The small molecule below binds the protein below.
Small molecule (SMILES): CC(=N)NCCC[C@H](N)C(=O)O

Binding-site contacts:
Ligand atom OA1 contacts residue ASN330 of chain 1.B at 2.9 Å (h-bond).
Ligand atom OA2 contacts residue TYR321 of chain 1.B at 2.9 Å (h-bond).
Ligand atom CH1 contacts residue HEM1 of chain 1.J at 3.6 Å.
Ligand atom CD contacts residue GLU325 of chain 1.B at 3.6 Å.
Ligand atom C contacts residue TYR321 of chain 1.B at 3.5 Å (hydrophobic).
Ligand atom NE contacts residue GLU325 of chain 1.B at 2.8 Å (salt-bridge).
Ligand atom OA2 contacts residue ASN330 of chain 1.B at 3.9 Å.
Ligand atom OA2 contacts residue GLN211 of chain 1.B at 2.8 Å (h-bond).
Ligand atom NH2 contacts residue GLU325 of chain 1.B at 2.9 Å (salt-bridge).
Ligand atom C contacts residue GLU325 of chain 1.B at 3.9 Å.
Ligand atom CH1 contacts residue PRO298 of chain 1.B at 3.8 Å (hydrophobic).
Ligand atom NH2 contacts residue TYR321 of chain 1.B at 4.1 Å.
Ligand atom CA contacts residue GLN211 of chain 1.B at 3.7 Å.
Ligand atom C contacts residue GLN211 of chain 1.B at 3.6 Å.
Ligand atom N contacts residue GLU325 of chain 1.B at 2.8 Å (salt-bridge).
Ligand atom NE contacts residue HEM1 of chain 1.J at 3.8 Å.
Ligand atom CG contacts residue VAL300 of chain 1.B at 4.0 Å (hydrophobic).
Ligand atom CH1 contacts residue GLY319 of chain 1.B at 4.2 Å.
Ligand atom NH2 contacts residue HEM1 of chain 1.J at 3.3 Å.
Ligand atom CD contacts residue HEM1 of chain 1.J at 4.1 Å.
Ligand atom OA1 contacts residue TYR321 of chain 1.B at 3.3 Å.
Ligand atom OA2 contacts residue ARG214 of chain 1.B at 3.9 Å.
Ligand atom N contacts residue HEM1 of chain 1.J at 3.0 Å (h-bond).
Ligand atom CZ contacts residue TRP320 of chain 1.B at 4.1 Å (hydrophobic).
Ligand atom CD contacts residue VAL300 of chain 1.B at 3.9 Å (hydrophobic).
Ligand atom OA2 contacts residue TYR295 of chain 1.B at 3.8 Å.
Ligand atom CB contacts residue GLN211 of chain 1.B at 3.9 Å.
Ligand atom NH2 contacts residue TRP320 of chain 1.B at 3.1 Å (h-bond).
Ligand atom CG contacts residue GLU325 of chain 1.B at 3.3 Å.
Ligand atom CZ contacts residue GLU325 of chain 1.B at 3.6 Å.
Ligand atom CB contacts residue GLU325 of chain 1.B at 3.1 Å.
Ligand atom OA1 contacts residue GLU325 of chain 1.B at 3.6 Å.
Ligand atom CA contacts residue GLU325 of chain 1.B at 3.4 Å.
Ligand atom NH2 contacts residue PRO298 of chain 1.B at 3.9 Å.
Ligand atom CG contacts residue HEM1 of chain 1.J at 3.6 Å.
Ligand atom C contacts residue ASN330 of chain 1.B at 3.8 Å.
Ligand atom NE contacts residue PRO298 of chain 1.B at 4.2 Å.
Ligand atom CZ contacts residue HEM1 of chain 1.J at 3.8 Å.
Ligand atom CA contacts residue HEM1 of chain 1.J at 4.1 Å.
Ligand atom CZ contacts residue PRO298 of chain 1.B at 3.9 Å (hydrophobic).

Sequence of chain 1.B:
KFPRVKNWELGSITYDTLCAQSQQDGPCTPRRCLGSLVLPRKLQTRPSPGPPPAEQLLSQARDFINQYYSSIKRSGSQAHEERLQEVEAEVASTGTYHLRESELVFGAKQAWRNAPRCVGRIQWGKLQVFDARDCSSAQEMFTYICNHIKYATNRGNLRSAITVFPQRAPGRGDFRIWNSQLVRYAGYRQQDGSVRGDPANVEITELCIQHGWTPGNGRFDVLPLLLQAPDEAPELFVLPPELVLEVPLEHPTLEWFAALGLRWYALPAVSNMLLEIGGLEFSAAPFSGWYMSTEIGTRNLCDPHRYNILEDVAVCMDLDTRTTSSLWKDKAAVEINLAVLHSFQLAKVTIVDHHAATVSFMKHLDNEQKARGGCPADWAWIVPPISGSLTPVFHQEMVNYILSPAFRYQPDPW